Sequence of chain 1.C:
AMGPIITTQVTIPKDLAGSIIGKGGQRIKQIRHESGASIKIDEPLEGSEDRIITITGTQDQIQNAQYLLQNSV

A protein and the small-molecule ligand that binds it are described below.
Small molecule (SMILES): Cc1cn([C@H]2C[C@H](O[P](=O)(O)OC[C@H]3O[C@@H](n4ccc(N)nc4=O)C[C@@H]3O[P](=O)(O)OC[C@H]3O[C@@H](n4ccc(=N)[nH]c4=O)C[C@@H]3O[P](=O)(O)OC[C@H]3O[C@@H](n4ccc(N)nc4=O)C[C@@H]3O)[C@@H](CO[P](=O)(O)O[C@H]3C[C@H](n4ccc(=N)[nH]c4=O)O[C@@H]3CO[P](=O)(O)O[C@H]3C[C@H](n4ccc(N)nc4=O)O[C@@H]3CO[P](=O)(O)O[C@H]3C[C@H](n4ccc(=N)[nH]c4=O)O[C@@H]3CO[P](=O)(O)O[C@H]3C[C@H](n4ccc(N)nc4=O)O[C@@H]3COP(=O)=O)O2)c(=O)[nH]c1=O

Binding-site contacts:
Ligand atom O2 contacts residue ARG52 of chain 1.B at 2.7 Å (salt-bridge).
Ligand atom O2 contacts residue GLY23 of chain 1.B at 3.3 Å.
Ligand atom C2 contacts residue GLY19 of chain 1.C at 3.2 Å.
Ligand atom N3 contacts residue GLY19 of chain 1.C at 3.4 Å (h-bond).
Ligand atom N4 contacts residue ILE42 of chain 1.C at 3.1 Å (h-bond).
Ligand atom OP1 contacts residue GLY19 of chain 1.C at 3.5 Å.
Ligand atom O2 contacts residue ARG52 of chain 1.C at 3.1 Å (salt-bridge).
Ligand atom N3 contacts residue ARG52 of chain 1.C at 2.9 Å (salt-bridge).
Ligand atom O4' contacts residue ARG33 of chain 1.B at 3.0 Å (salt-bridge).
Ligand atom O2 contacts residue LYS24 of chain 1.B at 3.1 Å (salt-bridge).
Ligand atom O4' contacts residue ARG33 of chain 1.C at 3.5 Å (salt-bridge).
Ligand atom C2 contacts residue ARG52 of chain 1.C at 3.5 Å.
Ligand atom O4' contacts residue GLY26 of chain 1.B at 3.4 Å.
Ligand atom O2 contacts residue ARG33 of chain 1.B at 2.6 Å (salt-bridge).
Ligand atom O4' contacts residue GLY26 of chain 1.C at 3.2 Å.
Ligand atom C2 contacts residue GLY19 of chain 1.B at 3.5 Å.
Ligand atom O4' contacts residue ILE22 of chain 1.C at 3.2 Å.
Ligand atom OP1 contacts residue LYS15 of chain 1.C at 3.5 Å (salt-bridge).
Ligand atom C2 contacts residue ARG52 of chain 1.B at 3.5 Å.
Ligand atom OP2 contacts residue HIS34 of chain 1.B at 3.4 Å (h-bond).
Ligand atom N4 contacts residue GLU44 of chain 1.C at 3.4 Å (salt-bridge).
Ligand atom C2' contacts residue ARG33 of chain 1.C at 3.4 Å.
Ligand atom N4 contacts residue ILE42 of chain 1.B at 2.8 Å (h-bond).
Ligand atom N3 contacts residue ARG52 of chain 1.B at 2.7 Å (salt-bridge).
Ligand atom OP1 contacts residue HIS34 of chain 1.B at 3.3 Å (h-bond).
Ligand atom O2 contacts residue LYS24 of chain 1.C at 3.1 Å (salt-bridge).
Ligand atom N4 contacts residue SER20 of chain 1.B at 3.2 Å (h-bond).
Ligand atom O2 contacts residue ILE22 of chain 1.B at 3.4 Å.
Ligand atom O2 contacts residue GLY23 of chain 1.C at 3.2 Å.
Ligand atom O4 contacts residue SER20 of chain 1.C at 2.7 Å (h-bond).
Ligand atom O3' contacts residue LYS24 of chain 1.B at 3.4 Å.
Ligand atom OP1 contacts residue GLY25 of chain 1.C at 2.8 Å (h-bond).
Ligand atom N1 contacts residue GLY19 of chain 1.C at 3.3 Å (h-bond).
Ligand atom O2 contacts residue ARG33 of chain 1.C at 2.7 Å (salt-bridge).
Ligand atom OP1 contacts residue GLY25 of chain 1.B at 2.6 Å (h-bond).
Ligand atom O2 contacts residue ILE29 of chain 1.C at 3.3 Å.
Ligand atom O3' contacts residue LYS24 of chain 1.C at 3.5 Å.
Ligand atom O4' contacts residue ILE22 of chain 1.B at 3.0 Å.
Ligand atom C2 contacts residue ILE22 of chain 1.B at 3.4 Å (hydrophobic).
Ligand atom OP2 contacts residue LYS15 of chain 1.C at 3.4 Å.

Sequence of chain 1.B:
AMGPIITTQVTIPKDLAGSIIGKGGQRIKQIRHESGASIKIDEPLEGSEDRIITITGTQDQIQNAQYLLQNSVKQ